A protein and the small-molecule ligand that binds it are described below.
Small molecule (SMILES): CC/C(=C(/CC)c1ccc(O)cc1)c1ccc(O)cc1

Binding-site contacts:
Ligand atom C8 contacts residue LEU37 of chain 1.A at 3.8 Å (hydrophobic).
Ligand atom C2 contacts residue VAL82 of chain 1.A at 3.6 Å (hydrophobic).
Ligand atom C4 contacts residue TYR95 of chain 1.A at 3.9 Å (hydrophobic).
Ligand atom CP2 contacts residue ALA200 of chain 1.A at 3.7 Å (hydrophobic).
Ligand atom CP1 contacts residue PHE204 of chain 1.A at 3.9 Å (hydrophobic).
Ligand atom C9 contacts residue LEU114 of chain 1.A at 3.9 Å (hydrophobic).
Ligand atom CP3 contacts residue PHE204 of chain 1.A at 3.6 Å (hydrophobic).
Ligand atom CP9 contacts residue PHE204 of chain 1.A at 4.0 Å (hydrophobic).
Ligand atom C3 contacts residue VAL82 of chain 1.A at 3.7 Å (hydrophobic).
Ligand atom C2 contacts residue LEU78 of chain 1.A at 3.5 Å (hydrophobic).
Ligand atom CP4 contacts residue LEU34 of chain 1.A at 3.9 Å (hydrophobic).
Ligand atom C6 contacts residue TYR95 of chain 1.A at 3.7 Å (hydrophobic).
Ligand atom CP5 contacts residue PHE204 of chain 1.A at 4.0 Å (hydrophobic).
Ligand atom O3 contacts residue VAL82 of chain 1.A at 3.5 Å.
Ligand atom O3 contacts residue ARG85 of chain 1.A at 3.9 Å.
Ligand atom C5 contacts residue ALA41 of chain 1.A at 3.9 Å (hydrophobic).
Ligand atom C4 contacts residue ALA41 of chain 1.A at 4.0 Å (hydrophobic).
Ligand atom CP2 contacts residue HIS203 of chain 1.A at 3.4 Å.
Ligand atom OP3 contacts residue PHE204 of chain 1.A at 3.6 Å.
Ligand atom C4 contacts residue GLU44 of chain 1.A at 3.1 Å.
Ligand atom C3 contacts residue LEU78 of chain 1.A at 3.9 Å (hydrophobic).
Ligand atom C5 contacts residue TYR95 of chain 1.A at 3.9 Å (hydrophobic).
Ligand atom CP2 contacts residue PHE204 of chain 1.A at 3.4 Å (hydrophobic).
Ligand atom C5 contacts residue LEU37 of chain 1.A at 3.7 Å (hydrophobic).
Ligand atom C9 contacts residue TYR95 of chain 1.A at 3.0 Å (hydrophobic).
Ligand atom OP3 contacts residue ILE207 of chain 1.A at 3.2 Å.
Ligand atom CP4 contacts residue PHE204 of chain 1.A at 3.9 Å (hydrophobic).
Ligand atom CP9 contacts residue ALA41 of chain 1.A at 3.3 Å (hydrophobic).
Ligand atom C1 contacts residue TYR95 of chain 1.A at 3.7 Å (hydrophobic).
Ligand atom C3 contacts residue GLU44 of chain 1.A at 3.1 Å.
Ligand atom OP3 contacts residue HIS203 of chain 1.A at 2.6 Å (h-bond).
Ligand atom C3 contacts residue TYR95 of chain 1.A at 4.0 Å (hydrophobic).
Ligand atom CP8 contacts residue MET75 of chain 1.A at 3.7 Å (hydrophobic).
Ligand atom CP1 contacts residue ALA200 of chain 1.A at 3.9 Å (hydrophobic).
Ligand atom O3 contacts residue GLU44 of chain 1.A at 2.5 Å (salt-bridge).
Ligand atom C2 contacts residue TYR95 of chain 1.A at 4.0 Å (hydrophobic).
Ligand atom C8 contacts residue TYR95 of chain 1.A at 3.5 Å (hydrophobic).
Ligand atom CP8 contacts residue ALA41 of chain 1.A at 4.0 Å (hydrophobic).
Ligand atom O3 contacts residue LEU78 of chain 1.A at 3.6 Å (h-bond).
Ligand atom CP3 contacts residue HIS203 of chain 1.A at 3.4 Å.

Sequence of chain 1.A:
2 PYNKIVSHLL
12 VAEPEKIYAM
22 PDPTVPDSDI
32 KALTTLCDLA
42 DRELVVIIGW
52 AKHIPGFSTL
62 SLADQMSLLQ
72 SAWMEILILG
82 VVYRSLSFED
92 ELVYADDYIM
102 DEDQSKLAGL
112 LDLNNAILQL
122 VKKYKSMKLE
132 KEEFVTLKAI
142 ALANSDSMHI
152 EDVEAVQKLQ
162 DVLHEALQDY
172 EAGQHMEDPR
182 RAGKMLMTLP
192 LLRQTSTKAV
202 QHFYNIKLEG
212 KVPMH